Sequence of chain 1.C:
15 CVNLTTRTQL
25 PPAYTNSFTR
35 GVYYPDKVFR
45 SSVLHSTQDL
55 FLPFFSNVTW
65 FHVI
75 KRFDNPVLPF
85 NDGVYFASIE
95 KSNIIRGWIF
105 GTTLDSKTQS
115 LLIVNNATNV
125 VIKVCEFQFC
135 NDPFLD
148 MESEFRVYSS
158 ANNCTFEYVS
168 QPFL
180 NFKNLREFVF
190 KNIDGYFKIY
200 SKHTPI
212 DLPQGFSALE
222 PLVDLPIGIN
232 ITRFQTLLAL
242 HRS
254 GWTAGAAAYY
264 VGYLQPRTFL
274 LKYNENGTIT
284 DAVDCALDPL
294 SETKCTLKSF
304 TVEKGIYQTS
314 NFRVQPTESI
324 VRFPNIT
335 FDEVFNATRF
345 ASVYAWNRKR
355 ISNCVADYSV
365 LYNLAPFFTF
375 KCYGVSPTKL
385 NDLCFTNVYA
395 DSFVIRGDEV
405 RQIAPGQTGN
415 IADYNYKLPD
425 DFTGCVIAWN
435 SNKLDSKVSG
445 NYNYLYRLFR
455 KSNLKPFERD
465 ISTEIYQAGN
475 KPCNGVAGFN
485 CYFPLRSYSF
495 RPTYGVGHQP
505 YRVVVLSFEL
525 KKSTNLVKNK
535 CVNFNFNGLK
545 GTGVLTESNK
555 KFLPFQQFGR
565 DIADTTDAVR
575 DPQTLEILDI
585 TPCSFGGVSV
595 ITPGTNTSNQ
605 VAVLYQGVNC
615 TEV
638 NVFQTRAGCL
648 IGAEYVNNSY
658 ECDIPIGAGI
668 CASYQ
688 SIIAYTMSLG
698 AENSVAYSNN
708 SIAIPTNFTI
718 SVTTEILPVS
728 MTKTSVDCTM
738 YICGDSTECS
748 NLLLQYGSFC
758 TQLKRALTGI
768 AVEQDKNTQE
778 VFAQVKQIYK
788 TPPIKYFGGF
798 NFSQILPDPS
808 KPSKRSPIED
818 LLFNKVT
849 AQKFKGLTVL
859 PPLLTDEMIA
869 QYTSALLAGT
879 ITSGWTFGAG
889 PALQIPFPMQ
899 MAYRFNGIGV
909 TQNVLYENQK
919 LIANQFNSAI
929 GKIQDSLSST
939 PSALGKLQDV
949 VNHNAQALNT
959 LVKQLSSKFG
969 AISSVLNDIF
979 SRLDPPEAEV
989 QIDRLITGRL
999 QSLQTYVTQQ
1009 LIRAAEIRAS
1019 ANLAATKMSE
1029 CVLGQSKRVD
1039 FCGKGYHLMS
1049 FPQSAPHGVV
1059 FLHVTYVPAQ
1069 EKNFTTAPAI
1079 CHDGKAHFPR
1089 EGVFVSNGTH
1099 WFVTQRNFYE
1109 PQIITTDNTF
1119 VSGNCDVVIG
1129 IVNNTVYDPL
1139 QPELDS

A small-molecule ligand and the protein it binds are described below.
Small molecule (SMILES): CC(=O)N[C@H]1[C@H](O[C@H]2[C@H](O)[C@@H](NC(C)=O)CO[C@@H]2CO)O[C@H](CO)[C@@H](O)[C@@H]1O

Binding-site contacts:
Ligand atom C7 contacts residue LEU919 of chain 1.C at 4.1 Å (hydrophobic).
Ligand atom O7 contacts residue LEU919 of chain 1.C at 4.0 Å.
Ligand atom N2 contacts residue ASN714 of chain 1.C at 2.9 Å (h-bond).
Ligand atom C4 contacts residue ASN714 of chain 1.C at 4.2 Å.
Ligand atom O5 contacts residue GLN1068 of chain 1.C at 4.0 Å.
Ligand atom C1 contacts residue ASN714 of chain 1.C at 1.4 Å.
Ligand atom C5 contacts residue ASN714 of chain 1.C at 3.6 Å.
Ligand atom C3 contacts residue ASN714 of chain 1.C at 3.8 Å.
Ligand atom O5 contacts residue ASN714 of chain 1.C at 2.3 Å (h-bond).
Ligand atom C3 contacts residue LEU919 of chain 1.C at 4.4 Å (hydrophobic).
Ligand atom C2 contacts residue GLN1068 of chain 1.C at 4.2 Å.
Ligand atom O4 contacts residue LEU919 of chain 1.C at 4.1 Å.
Ligand atom C8 contacts residue ASN714 of chain 1.C at 4.4 Å.
Ligand atom C1 contacts residue GLN1068 of chain 1.C at 3.9 Å.
Ligand atom C7 contacts residue ASN714 of chain 1.C at 4.0 Å.
Ligand atom C8 contacts residue LEU919 of chain 1.C at 4.4 Å (hydrophobic).
Ligand atom C2 contacts residue ASN714 of chain 1.C at 2.5 Å.